Binding-site contacts:
Ligand atom C32 contacts residue TYR451 of chain 1.F at 3.5 Å (hydrophobic).
Ligand atom C26 contacts residue GLU334 of chain 1.F at 3.8 Å.
Ligand atom C23 contacts residue LEU346 of chain 1.C at 3.6 Å (hydrophobic).
Ligand atom C23 contacts residue GLN326 of chain 1.C at 3.6 Å.
Ligand atom O22 contacts residue GLU334 of chain 1.F at 2.5 Å (salt-bridge).
Ligand atom N18 contacts residue GLN326 of chain 1.C at 3.6 Å (h-bond).
Ligand atom C19 contacts residue GLN326 of chain 1.C at 3.8 Å.
Ligand atom C33 contacts residue TYR451 of chain 1.F at 3.6 Å (hydrophobic).
Ligand atom C02 contacts residue TYR451 of chain 1.F at 3.8 Å (hydrophobic).
Ligand atom C25 contacts residue GLN326 of chain 1.C at 3.7 Å.
Ligand atom C39 contacts residue TYR451 of chain 1.F at 3.8 Å (hydrophobic).
Ligand atom O34 contacts residue MET452 of chain 1.F at 3.7 Å.
Ligand atom C25 contacts residue PHE328 of chain 1.C at 3.7 Å (hydrophobic).
Ligand atom C25 contacts residue VAL311 of chain 1.C at 3.8 Å (hydrophobic).
Ligand atom O01 contacts residue TYR451 of chain 1.F at 3.1 Å (h-bond).
Ligand atom O42 contacts residue GLY336 of chain 1.F at 3.8 Å.
Ligand atom C15 contacts residue ATP1 of chain 1.Q at 3.3 Å.
Ligand atom C36 contacts residue TYR451 of chain 1.F at 3.7 Å (hydrophobic).
Ligand atom C15 contacts residue VAL348 of chain 1.C at 3.4 Å (hydrophobic).
Ligand atom C40 contacts residue TYR451 of chain 1.F at 3.6 Å (hydrophobic).
Ligand atom O42 contacts residue TYR338 of chain 1.F at 3.2 Å.
Ligand atom C16 contacts residue VAL348 of chain 1.C at 3.4 Å (hydrophobic).
Ligand atom C04 contacts residue GLU376 of chain 1.C at 3.7 Å.
Ligand atom C05 contacts residue ALA372 of chain 1.C at 3.6 Å (hydrophobic).
Ligand atom O34 contacts residue THR418 of chain 1.F at 3.5 Å.
Ligand atom C06 contacts residue GLU334 of chain 1.F at 3.5 Å.
Ligand atom O28 contacts residue LYS368 of chain 1.C at 3.2 Å.
Ligand atom C29 contacts residue ALA372 of chain 1.C at 3.8 Å (hydrophobic).
Ligand atom C16 contacts residue ATP1 of chain 1.Q at 3.7 Å.
Ligand atom C07 contacts residue GLU334 of chain 1.F at 3.3 Å.
Ligand atom C29 contacts residue LEU369 of chain 1.C at 3.6 Å (hydrophobic).
Ligand atom C04 contacts residue GLN373 of chain 1.C at 3.4 Å.
Ligand atom O22 contacts residue LEU346 of chain 1.C at 3.3 Å.
Ligand atom O28 contacts residue LEU369 of chain 1.C at 3.5 Å.
Ligand atom C38 contacts residue THR418 of chain 1.F at 3.3 Å.
Ligand atom O27 contacts residue GLN326 of chain 1.C at 3.7 Å.
Ligand atom C21 contacts residue ARG330 of chain 1.F at 3.8 Å.
Ligand atom C38 contacts residue ILE420 of chain 1.F at 3.3 Å (hydrophobic).
Ligand atom C38 contacts residue LEU369 of chain 1.C at 3.7 Å (hydrophobic).
Ligand atom C26 contacts residue SER333 of chain 1.F at 3.4 Å.

Sequence of chain 1.F:
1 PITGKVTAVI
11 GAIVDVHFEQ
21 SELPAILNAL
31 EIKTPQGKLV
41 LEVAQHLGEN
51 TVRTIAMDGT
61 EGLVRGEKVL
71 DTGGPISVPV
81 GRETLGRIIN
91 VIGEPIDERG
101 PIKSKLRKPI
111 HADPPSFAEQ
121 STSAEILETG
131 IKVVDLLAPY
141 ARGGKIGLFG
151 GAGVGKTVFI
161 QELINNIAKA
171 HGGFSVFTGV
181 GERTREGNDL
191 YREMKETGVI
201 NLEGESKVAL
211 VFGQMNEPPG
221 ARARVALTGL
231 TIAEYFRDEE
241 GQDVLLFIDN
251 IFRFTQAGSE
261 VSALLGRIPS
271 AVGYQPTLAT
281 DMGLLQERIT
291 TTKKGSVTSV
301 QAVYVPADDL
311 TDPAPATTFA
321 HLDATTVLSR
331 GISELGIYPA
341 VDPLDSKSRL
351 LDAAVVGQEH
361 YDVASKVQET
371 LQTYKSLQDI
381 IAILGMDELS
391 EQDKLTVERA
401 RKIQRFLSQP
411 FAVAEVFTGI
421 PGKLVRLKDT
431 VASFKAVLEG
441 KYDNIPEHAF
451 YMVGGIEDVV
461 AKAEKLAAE

This small molecule binds to this protein.
Small molecule (SMILES): CCC[C@H](O)[C@@H](C)C(=O)NC/C=C\C[C@@H](C)[C@@H](O)[C@H](C)[C@@H]1C/C=C\C[C@H](C)[C@H](O)Cc2cc(OC)cc(O)c2C(=O)O1

Sequence of chain 1.C:
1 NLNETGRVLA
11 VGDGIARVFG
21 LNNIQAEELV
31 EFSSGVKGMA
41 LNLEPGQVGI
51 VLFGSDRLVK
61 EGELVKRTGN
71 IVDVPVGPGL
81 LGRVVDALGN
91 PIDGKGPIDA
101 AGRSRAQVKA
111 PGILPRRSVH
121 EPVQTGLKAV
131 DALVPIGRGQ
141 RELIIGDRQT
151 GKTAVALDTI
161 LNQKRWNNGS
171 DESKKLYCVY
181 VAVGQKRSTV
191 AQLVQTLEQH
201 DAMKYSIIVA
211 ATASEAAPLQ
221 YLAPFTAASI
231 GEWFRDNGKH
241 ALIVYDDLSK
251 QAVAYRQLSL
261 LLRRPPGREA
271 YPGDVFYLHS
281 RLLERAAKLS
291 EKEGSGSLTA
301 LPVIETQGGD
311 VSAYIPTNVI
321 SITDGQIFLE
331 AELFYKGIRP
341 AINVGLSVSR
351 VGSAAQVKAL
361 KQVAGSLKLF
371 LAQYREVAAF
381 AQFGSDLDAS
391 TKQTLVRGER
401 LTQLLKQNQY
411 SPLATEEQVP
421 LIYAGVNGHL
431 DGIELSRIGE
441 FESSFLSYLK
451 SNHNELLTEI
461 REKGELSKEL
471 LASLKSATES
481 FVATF